Sequence of chain 1.F:
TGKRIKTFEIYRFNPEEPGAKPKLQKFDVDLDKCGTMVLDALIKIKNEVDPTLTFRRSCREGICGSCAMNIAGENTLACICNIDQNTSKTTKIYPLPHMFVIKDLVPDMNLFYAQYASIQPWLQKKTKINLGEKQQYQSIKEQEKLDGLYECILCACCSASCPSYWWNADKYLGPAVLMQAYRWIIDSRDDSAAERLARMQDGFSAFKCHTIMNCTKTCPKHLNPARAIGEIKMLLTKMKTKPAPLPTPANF

Binding-site contacts:
Ligand atom C2 contacts residue ARG76 of chain 1.G at 3.4 Å.
Ligand atom C5 contacts residue ARG76 of chain 1.G at 3.8 Å.
Ligand atom C17 contacts residue TRP69 of chain 1.G at 3.3 Å (hydrophobic).
Ligand atom O contacts residue TRP197 of chain 1.F at 2.9 Å (h-bond).
Ligand atom C12 contacts residue LEU60 of chain 1.G at 3.2 Å (hydrophobic).
Ligand atom F3 contacts residue SER194 of chain 1.F at 3.1 Å.
Ligand atom F1 contacts residue ASP106 of chain 1.H at 3.7 Å.
Ligand atom F3 contacts residue TRP197 of chain 1.F at 3.8 Å.
Ligand atom C16 contacts residue TRP69 of chain 1.G at 3.6 Å (hydrophobic).
Ligand atom C2 contacts residue ILE242 of chain 1.F at 3.9 Å (hydrophobic).
Ligand atom C16 contacts residue TRP196 of chain 1.F at 3.7 Å (hydrophobic).
Ligand atom C19 contacts residue LEU60 of chain 1.G at 3.6 Å (hydrophobic).
Ligand atom C20 contacts residue TRP69 of chain 1.G at 3.5 Å (hydrophobic).
Ligand atom F2 contacts residue HIS240 of chain 1.F at 3.2 Å.
Ligand atom F1 contacts residue TYR107 of chain 1.H at 3.5 Å.
Ligand atom C17 contacts residue TRP196 of chain 1.F at 3.8 Å (hydrophobic).
Ligand atom C6 contacts residue HIS240 of chain 1.F at 3.9 Å.
Ligand atom F2 contacts residue ARG76 of chain 1.G at 3.9 Å.
Ligand atom F2 contacts residue ASP106 of chain 1.H at 3.1 Å.
Ligand atom C13 contacts residue TRP197 of chain 1.F at 3.8 Å (hydrophobic).
Ligand atom C18 contacts residue TRP69 of chain 1.G at 3.0 Å (hydrophobic).
Ligand atom C5 contacts residue SER72 of chain 1.G at 3.2 Å.
Ligand atom C7 contacts residue ARG76 of chain 1.G at 3.4 Å.
Ligand atom C19 contacts residue TRP69 of chain 1.G at 3.1 Å (hydrophobic).
Ligand atom C6 contacts residue ARG76 of chain 1.G at 3.5 Å.
Ligand atom F1 contacts residue ARG76 of chain 1.G at 3.3 Å.
Ligand atom C1 contacts residue ARG76 of chain 1.G at 3.7 Å.
Ligand atom O contacts residue TYR107 of chain 1.H at 3.2 Å (h-bond).
Ligand atom C11 contacts residue LEU60 of chain 1.G at 3.8 Å (hydrophobic).
Ligand atom C20 contacts residue LEU60 of chain 1.G at 3.9 Å (hydrophobic).
Ligand atom C8 contacts residue TYR107 of chain 1.H at 3.6 Å (hydrophobic).
Ligand atom F1 contacts residue TRP197 of chain 1.F at 3.1 Å.
Ligand atom C15 contacts residue TRP69 of chain 1.G at 3.8 Å (hydrophobic).
Ligand atom C6 contacts residue SER72 of chain 1.G at 3.5 Å.
Ligand atom C15 contacts residue LEU60 of chain 1.G at 3.9 Å (hydrophobic).
Ligand atom C3 contacts residue ARG76 of chain 1.G at 3.9 Å.
Ligand atom F3 contacts residue PRO193 of chain 1.F at 3.5 Å.
Ligand atom C7 contacts residue HIS240 of chain 1.F at 3.6 Å.
Ligand atom F3 contacts residue ILE242 of chain 1.F at 3.8 Å.
Ligand atom F2 contacts residue SER194 of chain 1.F at 3.6 Å.

Sequence of chain 1.G:
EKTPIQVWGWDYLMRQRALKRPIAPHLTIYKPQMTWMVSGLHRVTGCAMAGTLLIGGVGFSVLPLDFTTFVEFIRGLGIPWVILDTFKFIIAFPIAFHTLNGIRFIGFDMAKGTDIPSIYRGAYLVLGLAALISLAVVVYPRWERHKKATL

Sequence of chain 1.H:
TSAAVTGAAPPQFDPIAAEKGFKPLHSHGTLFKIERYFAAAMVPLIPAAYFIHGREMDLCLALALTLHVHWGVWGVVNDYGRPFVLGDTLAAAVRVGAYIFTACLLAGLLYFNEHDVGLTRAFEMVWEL

The protein below binds the small molecule below.
Small molecule (SMILES): O=C(Nc1cccc(-c2ccccc2)c1)c1ccccc1C(F)(F)F